This protein binds this small molecule.
Small molecule (SMILES): O=c1ccn([C@@H]2O[C@H](COP(=O)(O)NP(=O)(O)OP(=O)(O)O)[C@@H](O)[C@H]2O)c(=O)[nH]1

Binding-site contacts:
Ligand atom O2 contacts residue GLY1081 of chain 1.A at 3.4 Å (h-bond).
Ligand atom O5' contacts residue ARG920 of chain 1.A at 3.2 Å (salt-bridge).
Ligand atom C5 contacts residue ARG920 of chain 1.A at 3.4 Å.
Ligand atom O1A contacts residue ARG920 of chain 1.A at 2.4 Å (salt-bridge).
Ligand atom C5' contacts residue ASP1126 of chain 1.A at 3.1 Å.
Ligand atom O4' contacts residue A3 of chain 1.D at 2.9 Å (h-bond).
Ligand atom O2A contacts residue MG1 of chain 1.E at 2.7 Å.
Ligand atom C6 contacts residue A3 of chain 1.D at 3.6 Å.
Ligand atom O1G contacts residue LYS1170 of chain 1.A at 3.2 Å (salt-bridge).
Ligand atom C4 contacts residue A3 of chain 1.D at 3.5 Å.
Ligand atom O3B contacts residue LYS988 of chain 1.A at 3.7 Å.
Ligand atom O1G contacts residue MG1 of chain 1.E at 2.8 Å.
Ligand atom PA contacts residue ARG920 of chain 1.A at 3.4 Å.
Ligand atom C4' contacts residue ASP1126 of chain 1.A at 3.3 Å.
Ligand atom O1B contacts residue TRP989 of chain 1.A at 3.8 Å.
Ligand atom O2 contacts residue A3 of chain 1.D at 3.6 Å.
Ligand atom O2B contacts residue TRP989 of chain 1.A at 3.8 Å.
Ligand atom O1B contacts residue MG1 of chain 1.E at 2.5 Å.
Ligand atom O2 contacts residue GLN1080 of chain 1.A at 3.5 Å.
Ligand atom O1G contacts residue ALA986 of chain 1.A at 3.5 Å (h-bond).
Ligand atom O4 contacts residue A3 of chain 1.D at 3.5 Å (h-bond).
Ligand atom N3 contacts residue A3 of chain 1.D at 3.5 Å.
Ligand atom C2' contacts residue GLY1081 of chain 1.A at 3.8 Å.
Ligand atom O2A contacts residue ASP1126 of chain 1.A at 3.5 Å (salt-bridge).
Ligand atom O2B contacts residue ASN990 of chain 1.A at 3.5 Å (h-bond).
Ligand atom O1B contacts residue ALA986 of chain 1.A at 3.2 Å (h-bond).
Ligand atom C3' contacts residue GLN1080 of chain 1.A at 3.3 Å.
Ligand atom PB contacts residue MG1 of chain 1.E at 3.7 Å.
Ligand atom C6 contacts residue ARG920 of chain 1.A at 3.7 Å.
Ligand atom O3' contacts residue GLN1080 of chain 1.A at 3.7 Å.
Ligand atom N1 contacts residue A3 of chain 1.D at 3.6 Å.
Ligand atom O4 contacts residue ARG920 of chain 1.A at 3.8 Å.
Ligand atom O2' contacts residue GLY1081 of chain 1.A at 3.3 Å (h-bond).
Ligand atom N3A contacts residue ARG920 of chain 1.A at 3.2 Å (salt-bridge).
Ligand atom C4' contacts residue A3 of chain 1.D at 3.8 Å.
Ligand atom O3' contacts residue ASN990 of chain 1.A at 3.0 Å (h-bond).
Ligand atom O4' contacts residue ASP1126 of chain 1.A at 3.7 Å.
Ligand atom C5 contacts residue A3 of chain 1.D at 3.6 Å.
Ligand atom C2 contacts residue A3 of chain 1.D at 3.5 Å.
Ligand atom C2' contacts residue GLN1080 of chain 1.A at 3.3 Å.

Sequence of chain 1.A:
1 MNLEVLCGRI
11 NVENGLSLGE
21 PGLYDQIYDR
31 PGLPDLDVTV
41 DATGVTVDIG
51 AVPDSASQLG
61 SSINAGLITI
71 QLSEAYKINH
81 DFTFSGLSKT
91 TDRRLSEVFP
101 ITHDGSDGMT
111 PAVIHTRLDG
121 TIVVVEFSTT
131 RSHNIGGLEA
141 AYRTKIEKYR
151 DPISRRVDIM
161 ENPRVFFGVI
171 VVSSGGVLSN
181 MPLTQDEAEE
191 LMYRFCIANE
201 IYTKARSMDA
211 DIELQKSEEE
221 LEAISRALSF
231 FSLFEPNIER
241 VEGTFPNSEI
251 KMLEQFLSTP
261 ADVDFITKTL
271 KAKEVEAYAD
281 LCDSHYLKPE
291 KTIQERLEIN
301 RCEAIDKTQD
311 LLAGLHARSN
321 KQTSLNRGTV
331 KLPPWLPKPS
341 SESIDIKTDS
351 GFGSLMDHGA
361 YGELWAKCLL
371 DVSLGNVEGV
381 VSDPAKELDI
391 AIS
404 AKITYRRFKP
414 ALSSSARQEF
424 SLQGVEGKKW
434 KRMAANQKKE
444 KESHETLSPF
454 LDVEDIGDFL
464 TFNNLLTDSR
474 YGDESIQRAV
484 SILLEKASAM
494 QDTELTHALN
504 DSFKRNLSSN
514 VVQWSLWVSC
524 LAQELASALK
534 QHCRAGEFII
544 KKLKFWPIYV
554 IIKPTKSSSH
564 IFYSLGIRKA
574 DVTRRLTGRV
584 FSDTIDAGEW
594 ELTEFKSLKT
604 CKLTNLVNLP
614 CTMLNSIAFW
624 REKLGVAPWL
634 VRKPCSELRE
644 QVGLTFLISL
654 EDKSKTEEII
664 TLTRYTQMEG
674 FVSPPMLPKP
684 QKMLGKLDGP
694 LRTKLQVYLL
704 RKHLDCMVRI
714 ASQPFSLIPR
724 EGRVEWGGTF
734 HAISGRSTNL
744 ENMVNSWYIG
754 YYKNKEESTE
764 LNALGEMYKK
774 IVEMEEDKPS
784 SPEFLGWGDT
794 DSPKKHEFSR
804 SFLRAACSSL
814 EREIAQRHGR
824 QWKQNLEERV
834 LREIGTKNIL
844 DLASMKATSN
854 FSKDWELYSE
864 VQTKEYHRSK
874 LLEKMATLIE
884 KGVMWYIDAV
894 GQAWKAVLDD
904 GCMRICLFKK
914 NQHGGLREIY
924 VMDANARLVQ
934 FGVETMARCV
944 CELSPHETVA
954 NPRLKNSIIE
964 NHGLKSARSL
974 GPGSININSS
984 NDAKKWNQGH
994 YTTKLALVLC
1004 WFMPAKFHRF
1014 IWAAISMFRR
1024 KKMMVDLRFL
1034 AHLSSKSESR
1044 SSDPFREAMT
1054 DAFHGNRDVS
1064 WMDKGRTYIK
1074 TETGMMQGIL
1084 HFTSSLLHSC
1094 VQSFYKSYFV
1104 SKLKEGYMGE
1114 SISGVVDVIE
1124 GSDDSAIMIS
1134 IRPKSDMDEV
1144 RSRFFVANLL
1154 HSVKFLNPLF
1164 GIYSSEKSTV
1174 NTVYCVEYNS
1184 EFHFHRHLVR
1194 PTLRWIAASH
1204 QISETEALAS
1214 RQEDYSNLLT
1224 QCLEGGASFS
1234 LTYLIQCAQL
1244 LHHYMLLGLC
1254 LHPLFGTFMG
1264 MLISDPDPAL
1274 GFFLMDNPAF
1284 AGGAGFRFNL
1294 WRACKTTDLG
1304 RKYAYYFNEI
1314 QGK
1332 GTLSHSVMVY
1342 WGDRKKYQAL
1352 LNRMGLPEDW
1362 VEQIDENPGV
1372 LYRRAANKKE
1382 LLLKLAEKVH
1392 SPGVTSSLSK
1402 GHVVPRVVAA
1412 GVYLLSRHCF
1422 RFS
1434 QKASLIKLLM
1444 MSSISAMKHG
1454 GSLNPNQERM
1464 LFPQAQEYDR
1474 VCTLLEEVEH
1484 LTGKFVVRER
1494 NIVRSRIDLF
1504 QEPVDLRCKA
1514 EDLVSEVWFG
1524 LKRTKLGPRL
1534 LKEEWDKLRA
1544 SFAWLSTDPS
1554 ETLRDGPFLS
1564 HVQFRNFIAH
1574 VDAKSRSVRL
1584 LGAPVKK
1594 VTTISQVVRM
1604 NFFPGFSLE